Binding-site contacts:
Ligand atom C6 contacts residue ARG108 of chain 1.A at 3.5 Å.
Ligand atom C7 contacts residue PHE129 of chain 1.A at 3.9 Å (hydrophobic).
Ligand atom C5 contacts residue ASN131 of chain 1.A at 3.6 Å.
Ligand atom C8 contacts residue HIS181 of chain 1.A at 3.2 Å.
Ligand atom C1 contacts residue ASN131 of chain 1.A at 1.4 Å.
Ligand atom C5 contacts residue SER107 of chain 1.A at 4.3 Å.
Ligand atom C2 contacts residue ASN131 of chain 1.A at 2.3 Å.
Ligand atom O6 contacts residue SER84 of chain 1.A at 3.2 Å (h-bond).
Ligand atom N2 contacts residue ASP156 of chain 1.A at 3.2 Å (salt-bridge).
Ligand atom N2 contacts residue ASN131 of chain 1.A at 2.7 Å (h-bond).
Ligand atom C7 contacts residue ASN131 of chain 1.A at 3.0 Å.
Ligand atom C4 contacts residue ASN131 of chain 1.A at 4.1 Å.
Ligand atom C1 contacts residue ASP156 of chain 1.A at 3.8 Å.
Ligand atom C5 contacts residue ARG108 of chain 1.A at 4.1 Å.
Ligand atom C1 contacts residue ARG108 of chain 1.A at 3.3 Å.
Ligand atom C8 contacts residue SER134 of chain 1.A at 3.9 Å.
Ligand atom O5 contacts residue ASN131 of chain 1.A at 2.3 Å (h-bond).
Ligand atom O7 contacts residue PHE129 of chain 1.A at 3.1 Å.
Ligand atom C2 contacts residue ARG108 of chain 1.A at 4.1 Å.
Ligand atom O6 contacts residue ARG108 of chain 1.A at 3.5 Å (salt-bridge).
Ligand atom C3 contacts residue ASN131 of chain 1.A at 3.6 Å.
Ligand atom C8 contacts residue ASN131 of chain 1.A at 4.1 Å.
Ligand atom C1 contacts residue SER133 of chain 1.A at 3.6 Å.
Ligand atom O5 contacts residue ARG108 of chain 1.A at 4.0 Å.
Ligand atom C8 contacts residue VAL154 of chain 1.A at 4.0 Å (hydrophobic).
Ligand atom O7 contacts residue ASN131 of chain 1.A at 3.0 Å (h-bond).
Ligand atom C6 contacts residue SER84 of chain 1.A at 4.3 Å.
Ligand atom N2 contacts residue ARG108 of chain 1.A at 3.4 Å (salt-bridge).
Ligand atom C6 contacts residue SER107 of chain 1.A at 3.9 Å.
Ligand atom C8 contacts residue PHE129 of chain 1.A at 4.0 Å (hydrophobic).
Ligand atom O5 contacts residue SER133 of chain 1.A at 3.8 Å.
Ligand atom C5 contacts residue SER133 of chain 1.A at 3.6 Å.
Ligand atom C8 contacts residue ASP156 of chain 1.A at 4.1 Å.
Ligand atom C6 contacts residue SER133 of chain 1.A at 4.2 Å.
Ligand atom C7 contacts residue ASP156 of chain 1.A at 4.1 Å.
Ligand atom C1 contacts residue SER107 of chain 1.A at 4.2 Å.
Ligand atom O6 contacts residue SER107 of chain 1.A at 3.3 Å (h-bond).
Ligand atom O5 contacts residue SER107 of chain 1.A at 3.4 Å (h-bond).
Ligand atom C3 contacts residue ASP156 of chain 1.A at 4.3 Å.
Ligand atom C2 contacts residue ASP156 of chain 1.A at 3.9 Å.

This protein binds this small molecule.
Small molecule (SMILES): CC(=O)N[C@H]1[C@H](O[C@H]2[C@H](O)[C@@H](NC(C)=O)CO[C@@H]2CO)O[C@H](CO)[C@@H](O)[C@@H]1O

Sequence of chain 1.A:
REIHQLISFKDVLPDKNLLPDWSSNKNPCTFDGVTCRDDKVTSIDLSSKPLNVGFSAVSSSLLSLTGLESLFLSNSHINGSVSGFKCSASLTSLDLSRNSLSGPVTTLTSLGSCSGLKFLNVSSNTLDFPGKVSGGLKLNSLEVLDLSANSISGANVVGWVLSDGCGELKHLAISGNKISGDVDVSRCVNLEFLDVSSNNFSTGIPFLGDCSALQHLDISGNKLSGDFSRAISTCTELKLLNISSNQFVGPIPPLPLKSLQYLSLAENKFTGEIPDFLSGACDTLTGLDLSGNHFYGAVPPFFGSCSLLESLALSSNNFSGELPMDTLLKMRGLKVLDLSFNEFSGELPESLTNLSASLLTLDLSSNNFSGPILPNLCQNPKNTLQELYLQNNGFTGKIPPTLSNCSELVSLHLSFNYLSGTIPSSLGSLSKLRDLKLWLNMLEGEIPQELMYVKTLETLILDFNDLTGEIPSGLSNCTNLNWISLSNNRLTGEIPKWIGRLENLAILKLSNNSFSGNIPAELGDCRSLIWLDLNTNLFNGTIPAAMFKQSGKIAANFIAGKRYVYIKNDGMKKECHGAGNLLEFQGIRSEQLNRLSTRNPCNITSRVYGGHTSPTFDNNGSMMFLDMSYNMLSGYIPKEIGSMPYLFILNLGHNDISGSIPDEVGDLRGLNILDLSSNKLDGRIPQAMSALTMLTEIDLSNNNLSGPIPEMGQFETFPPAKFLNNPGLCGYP